Binding-site contacts:
Ligand atom O2 contacts residue ILE217 of chain 2.A at 3.3 Å.
Ligand atom O2B contacts residue ARG292 of chain 2.A at 2.9 Å (salt-bridge).
Ligand atom N3 contacts residue ALA216 of chain 2.A at 2.8 Å (h-bond).
Ligand atom O1B contacts residue TYR299 of chain 2.A at 3.4 Å (h-bond).
Ligand atom O1A contacts residue ASN199 of chain 2.A at 3.6 Å.
Ligand atom C2' contacts residue NAD1 of chain 2.F at 3.5 Å.
Ligand atom O2 contacts residue PHE218 of chain 2.A at 2.8 Å (h-bond).
Ligand atom PB contacts residue ASN179 of chain 2.A at 3.5 Å.
Ligand atom O3C contacts residue GLY229 of chain 2.A at 3.6 Å.
Ligand atom C6' contacts residue TYR299 of chain 2.A at 3.5 Å (hydrophobic).
Ligand atom O6' contacts residue TYR299 of chain 2.A at 2.6 Å (h-bond).
Ligand atom O1B contacts residue ASN179 of chain 2.A at 2.8 Å (h-bond).
Ligand atom O2C contacts residue ASP295 of chain 2.A at 2.7 Å (salt-bridge).
Ligand atom O6' contacts residue ALA125 of chain 2.A at 3.6 Å.
Ligand atom C5C contacts residue TYR233 of chain 2.A at 3.3 Å (hydrophobic).
Ligand atom O1A contacts residue ARG292 of chain 2.A at 2.8 Å (salt-bridge).
Ligand atom C6' contacts residue PHE178 of chain 2.A at 3.3 Å (hydrophobic).
Ligand atom C2C contacts residue ARG292 of chain 2.A at 3.5 Å.
Ligand atom N3 contacts residue PHE218 of chain 2.A at 3.2 Å.
Ligand atom O3A contacts residue ASN179 of chain 2.A at 3.1 Å (h-bond).
Ligand atom O5C contacts residue ARG292 of chain 2.A at 3.3 Å (salt-bridge).
Ligand atom O2 contacts residue ALA216 of chain 2.A at 3.4 Å (h-bond).
Ligand atom O2A contacts residue ASN199 of chain 2.A at 3.1 Å (h-bond).
Ligand atom O6' contacts residue ASN179 of chain 2.A at 2.9 Å (h-bond).
Ligand atom O4 contacts residue PHE218 of chain 2.A at 3.5 Å.
Ligand atom O2' contacts residue ASN199 of chain 2.A at 2.9 Å (h-bond).
Ligand atom C4C contacts residue TYR233 of chain 2.A at 3.4 Å (hydrophobic).
Ligand atom O5' contacts residue ASN179 of chain 2.A at 3.4 Å (h-bond).
Ligand atom O3' contacts residue PHE149 of chain 2.A at 3.4 Å.
Ligand atom C2 contacts residue PHE218 of chain 2.A at 3.3 Å (hydrophobic).
Ligand atom C2 contacts residue ALA216 of chain 2.A at 3.5 Å (hydrophobic).
Ligand atom C4 contacts residue PHE218 of chain 2.A at 3.2 Å (hydrophobic).
Ligand atom O4' contacts residue ALA124 of chain 2.A at 3.5 Å.
Ligand atom O1A contacts residue ASN198 of chain 2.A at 3.3 Å (h-bond).
Ligand atom O1B contacts residue ARG231 of chain 2.A at 3.0 Å (salt-bridge).
Ligand atom O4' contacts residue THR126 of chain 2.A at 3.6 Å.
Ligand atom PA contacts residue ARG292 of chain 2.A at 3.5 Å.
Ligand atom O6' contacts residue PHE178 of chain 2.A at 3.6 Å (h-bond).
Ligand atom O2A contacts residue LEU200 of chain 2.A at 2.9 Å (h-bond).
Ligand atom O4C contacts residue LEU200 of chain 2.A at 3.5 Å.

Sequence of chain 2.A:
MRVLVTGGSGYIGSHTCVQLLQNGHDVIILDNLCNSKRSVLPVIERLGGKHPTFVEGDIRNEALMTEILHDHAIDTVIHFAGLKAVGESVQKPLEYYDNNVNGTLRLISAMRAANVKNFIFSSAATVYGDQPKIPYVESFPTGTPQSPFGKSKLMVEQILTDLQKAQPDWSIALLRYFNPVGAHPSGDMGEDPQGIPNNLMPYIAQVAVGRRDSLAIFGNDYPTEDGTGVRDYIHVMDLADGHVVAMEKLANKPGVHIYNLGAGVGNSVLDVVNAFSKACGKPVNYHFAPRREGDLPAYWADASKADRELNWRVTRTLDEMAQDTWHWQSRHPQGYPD

The protein below binds the small molecule below.
Small molecule (SMILES): O=c1ccn([C@@H]2O[C@H](CO[P](=O)(O)O[P](=O)(O)O[C@H]3O[C@H](CO)[C@@H](O)[C@H](O)[C@H]3O)[C@@H](O)[C@H]2O)c(=O)[nH]1